This small molecule binds to this protein.
Small molecule (SMILES): C=CC[Se]c1ccc(S(N)(=O)=O)cc1

Binding-site contacts:
Ligand atom C13 contacts residue HIS3 of chain 1.A at 4.2 Å.
Ligand atom C6 contacts residue HIS3 of chain 1.A at 4.4 Å.
Ligand atom C6 contacts residue HIS9 of chain 1.A at 3.6 Å.
Ligand atom S9 contacts residue ASP18 of chain 1.A at 3.5 Å (salt-bridge).
Ligand atom N11 contacts residue HIS14 of chain 1.A at 2.8 Å (h-bond).
Ligand atom S9 contacts residue TRP15 of chain 1.A at 4.3 Å.
Ligand atom C7 contacts residue HIS3 of chain 1.A at 4.4 Å.
Ligand atom N11 contacts residue ASP18 of chain 1.A at 2.7 Å (salt-bridge).
Ligand atom O10 contacts residue ASP18 of chain 1.A at 3.5 Å (salt-bridge).
Ligand atom C13 contacts residue TRP4 of chain 1.A at 4.4 Å (hydrophobic).
Ligand atom C5 contacts residue HIS3 of chain 1.A at 4.3 Å.
Ligand atom C7 contacts residue ASN10 of chain 1.A at 3.9 Å.
Ligand atom O10 contacts residue PHE19 of chain 1.A at 3.7 Å.
Ligand atom C2 contacts residue HIS9 of chain 1.A at 4.1 Å.
Ligand atom O12 contacts residue TRP15 of chain 1.A at 3.3 Å.
Ligand atom C3 contacts residue HIS9 of chain 1.A at 3.6 Å.
Ligand atom C8 contacts residue TRP4 of chain 1.A at 4.5 Å (hydrophobic).
Ligand atom C13 contacts residue ASP18 of chain 1.A at 3.6 Å.
Ligand atom O12 contacts residue TRP4 of chain 1.A at 3.6 Å.
Ligand atom C14 contacts residue HIS3 of chain 1.A at 3.8 Å.
Ligand atom N11 contacts residue TRP15 of chain 1.A at 3.7 Å.
Ligand atom C8 contacts residue ASP18 of chain 1.A at 3.8 Å.
Ligand atom C8 contacts residue HIS3 of chain 1.A at 4.3 Å.
Ligand atom C7 contacts residue HIS14 of chain 1.A at 4.1 Å.
Ligand atom S9 contacts residue HIS14 of chain 1.A at 3.9 Å.
Ligand atom C6 contacts residue ASN10 of chain 1.A at 4.0 Å.
Ligand atom C7 contacts residue HIS9 of chain 1.A at 4.0 Å.
Ligand atom O10 contacts residue TRP4 of chain 1.A at 3.6 Å.
Ligand atom O12 contacts residue HIS14 of chain 1.A at 3.7 Å.
Ligand atom S9 contacts residue TRP4 of chain 1.A at 4.1 Å.
Ligand atom O12 contacts residue ASN10 of chain 1.A at 3.7 Å.
Ligand atom N11 contacts residue LYS17 of chain 1.A at 4.0 Å.

Sequence of chain 1.A:
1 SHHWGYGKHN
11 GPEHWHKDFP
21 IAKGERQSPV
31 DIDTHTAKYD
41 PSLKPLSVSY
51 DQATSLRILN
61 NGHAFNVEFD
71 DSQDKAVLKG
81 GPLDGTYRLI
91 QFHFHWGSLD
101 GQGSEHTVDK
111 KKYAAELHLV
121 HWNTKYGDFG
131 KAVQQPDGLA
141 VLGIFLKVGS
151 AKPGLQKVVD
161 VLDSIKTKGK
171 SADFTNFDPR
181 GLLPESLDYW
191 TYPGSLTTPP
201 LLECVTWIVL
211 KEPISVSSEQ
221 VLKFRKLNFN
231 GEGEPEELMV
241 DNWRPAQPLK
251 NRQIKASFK